A protein and the small-molecule ligand that binds it are described below.
Small molecule (SMILES): CC(=O)N[C@@H]1[C@@H](O)[C@H](O)[C@@H](CO)O[C@H]1O

Binding-site contacts:
Ligand atom C1 contacts residue ASN97 of chain 1.B at 4.1 Å.
Ligand atom C5 contacts residue ASN74 of chain 1.B at 3.9 Å.
Ligand atom C7 contacts residue PHE100 of chain 1.B at 4.3 Å (hydrophobic).
Ligand atom C8 contacts residue ASN74 of chain 1.B at 4.5 Å.
Ligand atom O6 contacts residue SER76 of chain 1.B at 4.0 Å.
Ligand atom C1 contacts residue SER76 of chain 1.B at 4.2 Å.
Ligand atom C7 contacts residue ARG148 of chain 1.B at 3.9 Å.
Ligand atom O5 contacts residue ASN74 of chain 1.B at 2.5 Å (h-bond).
Ligand atom O7 contacts residue ASN74 of chain 1.B at 4.0 Å.
Ligand atom C2 contacts residue ASN74 of chain 1.B at 2.6 Å.
Ligand atom O7 contacts residue ASN97 of chain 1.B at 3.0 Å.
Ligand atom C1 contacts residue ASN74 of chain 1.B at 1.8 Å.
Ligand atom C7 contacts residue ASN74 of chain 1.B at 3.6 Å.
Ligand atom C6 contacts residue SER76 of chain 1.B at 3.7 Å.
Ligand atom O5 contacts residue SER77 of chain 1.B at 4.0 Å.
Ligand atom N2 contacts residue ASN74 of chain 1.B at 3.0 Å (h-bond).
Ligand atom C8 contacts residue TYR109 of chain 1.B at 3.6 Å (hydrophobic).
Ligand atom O7 contacts residue ARG148 of chain 1.B at 3.0 Å (salt-bridge).
Ligand atom C2 contacts residue ASN97 of chain 1.B at 4.0 Å.
Ligand atom C8 contacts residue ARG148 of chain 1.B at 3.8 Å.
Ligand atom C4 contacts residue ASN74 of chain 1.B at 4.4 Å.
Ligand atom O7 contacts residue PHE100 of chain 1.B at 3.8 Å.
Ligand atom O6 contacts residue SER77 of chain 1.B at 4.3 Å.
Ligand atom C7 contacts residue ASN97 of chain 1.B at 4.0 Å.
Ligand atom O5 contacts residue ASN97 of chain 1.B at 4.3 Å.
Ligand atom C5 contacts residue SER76 of chain 1.B at 4.2 Å.
Ligand atom O5 contacts residue SER76 of chain 1.B at 3.9 Å.
Ligand atom C3 contacts residue ASN74 of chain 1.B at 4.0 Å.
Ligand atom C8 contacts residue PHE100 of chain 1.B at 4.3 Å (hydrophobic).
Ligand atom N2 contacts residue ASN97 of chain 1.B at 4.3 Å.

Sequence of chain 1.B:
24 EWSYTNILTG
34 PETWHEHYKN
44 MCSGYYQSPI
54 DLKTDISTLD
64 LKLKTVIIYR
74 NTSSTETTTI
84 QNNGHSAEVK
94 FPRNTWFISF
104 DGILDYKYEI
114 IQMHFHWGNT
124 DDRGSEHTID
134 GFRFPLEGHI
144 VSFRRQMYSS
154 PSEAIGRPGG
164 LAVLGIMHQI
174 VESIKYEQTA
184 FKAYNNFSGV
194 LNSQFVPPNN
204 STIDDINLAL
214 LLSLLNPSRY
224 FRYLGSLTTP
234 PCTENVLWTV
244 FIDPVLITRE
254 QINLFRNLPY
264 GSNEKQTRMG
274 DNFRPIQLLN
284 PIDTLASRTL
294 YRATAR